A small-molecule ligand and the protein it binds are described below.
Small molecule (SMILES): CC(=O)N[C@H]1[C@H](O[C@H]2[C@H](O)[C@@H](NC(C)=O)CO[C@@H]2CO)O[C@H](CO)[C@@H](O[C@@H]2O[C@H](CO)[C@@H](O)[C@H](O)[C@@H]2O)[C@@H]1O

Sequence of chain 1.L:
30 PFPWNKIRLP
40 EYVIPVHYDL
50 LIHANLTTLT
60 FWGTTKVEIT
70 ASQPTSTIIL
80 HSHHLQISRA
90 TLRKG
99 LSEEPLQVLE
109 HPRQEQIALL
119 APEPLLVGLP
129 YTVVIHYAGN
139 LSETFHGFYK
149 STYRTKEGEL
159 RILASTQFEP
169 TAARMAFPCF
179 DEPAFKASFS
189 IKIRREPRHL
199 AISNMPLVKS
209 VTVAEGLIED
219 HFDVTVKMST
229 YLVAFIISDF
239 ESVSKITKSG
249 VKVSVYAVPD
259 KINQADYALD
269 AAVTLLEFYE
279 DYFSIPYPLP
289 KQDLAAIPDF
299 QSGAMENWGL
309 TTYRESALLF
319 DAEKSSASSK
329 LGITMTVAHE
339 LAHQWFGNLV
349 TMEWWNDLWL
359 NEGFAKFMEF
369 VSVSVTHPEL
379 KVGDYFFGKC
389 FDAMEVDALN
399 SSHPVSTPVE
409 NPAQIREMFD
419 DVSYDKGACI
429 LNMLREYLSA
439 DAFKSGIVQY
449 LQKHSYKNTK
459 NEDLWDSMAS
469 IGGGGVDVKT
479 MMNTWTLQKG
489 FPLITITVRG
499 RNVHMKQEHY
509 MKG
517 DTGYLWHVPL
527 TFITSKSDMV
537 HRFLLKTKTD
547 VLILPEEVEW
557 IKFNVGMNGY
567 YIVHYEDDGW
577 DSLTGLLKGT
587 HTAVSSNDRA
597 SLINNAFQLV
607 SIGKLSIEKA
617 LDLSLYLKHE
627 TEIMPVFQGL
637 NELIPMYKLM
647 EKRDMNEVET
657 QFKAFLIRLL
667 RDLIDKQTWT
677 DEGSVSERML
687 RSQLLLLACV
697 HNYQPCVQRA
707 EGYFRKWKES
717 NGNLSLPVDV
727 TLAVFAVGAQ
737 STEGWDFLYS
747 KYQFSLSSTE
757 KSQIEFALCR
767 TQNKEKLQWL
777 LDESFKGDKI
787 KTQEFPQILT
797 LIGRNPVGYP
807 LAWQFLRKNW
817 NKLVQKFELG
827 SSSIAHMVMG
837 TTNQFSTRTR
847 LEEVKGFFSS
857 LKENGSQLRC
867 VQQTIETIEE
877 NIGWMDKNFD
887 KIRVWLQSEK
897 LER

Binding-site contacts:
Ligand atom C3 contacts residue ASN138 of chain 1.L at 4.4 Å.
Ligand atom C4 contacts residue ASN138 of chain 1.L at 4.5 Å.
Ligand atom C1 contacts residue ASN138 of chain 1.L at 2.1 Å.
Ligand atom N2 contacts residue ASN138 of chain 1.L at 3.9 Å.
Ligand atom C5 contacts residue ASN138 of chain 1.L at 3.7 Å.
Ligand atom O6 contacts residue GLN85 of chain 1.L at 4.0 Å.
Ligand atom C2 contacts residue ASN138 of chain 1.L at 3.2 Å.
Ligand atom O6 contacts residue ASN138 of chain 1.L at 4.4 Å.
Ligand atom C6 contacts residue ASN138 of chain 1.L at 4.4 Å.
Ligand atom O6 contacts residue GLY137 of chain 1.L at 4.4 Å.
Ligand atom O5 contacts residue ASN138 of chain 1.L at 2.2 Å (h-bond).